Sequence of chain 1.A:
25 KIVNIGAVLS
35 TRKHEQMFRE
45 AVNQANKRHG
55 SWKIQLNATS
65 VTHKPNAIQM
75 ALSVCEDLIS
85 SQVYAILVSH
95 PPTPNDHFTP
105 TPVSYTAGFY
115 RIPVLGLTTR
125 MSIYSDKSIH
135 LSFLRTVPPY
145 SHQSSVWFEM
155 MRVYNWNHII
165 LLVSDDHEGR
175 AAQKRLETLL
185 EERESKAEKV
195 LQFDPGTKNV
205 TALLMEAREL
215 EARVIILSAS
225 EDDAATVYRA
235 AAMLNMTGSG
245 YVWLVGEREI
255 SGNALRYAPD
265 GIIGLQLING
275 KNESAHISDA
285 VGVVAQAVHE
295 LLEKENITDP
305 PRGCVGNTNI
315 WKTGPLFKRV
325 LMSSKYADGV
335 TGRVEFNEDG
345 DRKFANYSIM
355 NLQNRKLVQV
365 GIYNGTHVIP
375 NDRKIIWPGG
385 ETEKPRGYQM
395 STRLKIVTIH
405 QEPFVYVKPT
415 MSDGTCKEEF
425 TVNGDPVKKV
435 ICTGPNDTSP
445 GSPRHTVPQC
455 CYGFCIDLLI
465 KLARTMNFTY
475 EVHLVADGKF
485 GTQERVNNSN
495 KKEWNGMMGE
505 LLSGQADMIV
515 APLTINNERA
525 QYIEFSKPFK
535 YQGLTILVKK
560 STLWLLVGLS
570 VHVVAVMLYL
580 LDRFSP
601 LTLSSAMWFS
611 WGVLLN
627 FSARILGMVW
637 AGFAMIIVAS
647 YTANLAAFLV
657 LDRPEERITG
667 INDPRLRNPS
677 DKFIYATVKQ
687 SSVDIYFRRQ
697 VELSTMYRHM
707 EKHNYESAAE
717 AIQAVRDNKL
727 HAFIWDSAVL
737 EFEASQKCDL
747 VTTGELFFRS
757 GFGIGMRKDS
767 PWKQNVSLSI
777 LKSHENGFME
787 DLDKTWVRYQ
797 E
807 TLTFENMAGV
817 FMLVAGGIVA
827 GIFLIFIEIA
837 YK

A small-molecule ligand and the protein it binds are described below.
Small molecule (SMILES): CC(=O)N[C@@H]1[C@@H](O)[C@H](O)[C@@H](CO)O[C@H]1O

Binding-site contacts:
Ligand atom O7 contacts residue ARG489 of chain 1.A at 2.9 Å (salt-bridge).
Ligand atom C8 contacts residue VAL490 of chain 1.A at 4.2 Å (hydrophobic).
Ligand atom C2 contacts residue ASN491 of chain 1.A at 2.5 Å.
Ligand atom N2 contacts residue ASN491 of chain 1.A at 2.9 Å (h-bond).
Ligand atom C7 contacts residue ASN491 of chain 1.A at 3.2 Å.
Ligand atom C5 contacts residue ASN491 of chain 1.A at 3.7 Å.
Ligand atom O7 contacts residue ASN491 of chain 1.A at 3.5 Å (h-bond).
Ligand atom C8 contacts residue ASN491 of chain 1.A at 3.4 Å.
Ligand atom C8 contacts residue ARG489 of chain 1.A at 3.3 Å.
Ligand atom O5 contacts residue ASN491 of chain 1.A at 2.4 Å (h-bond).
Ligand atom C7 contacts residue VAL490 of chain 1.A at 4.5 Å (hydrophobic).
Ligand atom O7 contacts residue VAL490 of chain 1.A at 4.2 Å.
Ligand atom C1 contacts residue ASN491 of chain 1.A at 1.4 Å.
Ligand atom C4 contacts residue ASN491 of chain 1.A at 4.3 Å.
Ligand atom C3 contacts residue ASN491 of chain 1.A at 3.9 Å.
Ligand atom C7 contacts residue ARG489 of chain 1.A at 3.5 Å.